Sequence of chain 1.B:
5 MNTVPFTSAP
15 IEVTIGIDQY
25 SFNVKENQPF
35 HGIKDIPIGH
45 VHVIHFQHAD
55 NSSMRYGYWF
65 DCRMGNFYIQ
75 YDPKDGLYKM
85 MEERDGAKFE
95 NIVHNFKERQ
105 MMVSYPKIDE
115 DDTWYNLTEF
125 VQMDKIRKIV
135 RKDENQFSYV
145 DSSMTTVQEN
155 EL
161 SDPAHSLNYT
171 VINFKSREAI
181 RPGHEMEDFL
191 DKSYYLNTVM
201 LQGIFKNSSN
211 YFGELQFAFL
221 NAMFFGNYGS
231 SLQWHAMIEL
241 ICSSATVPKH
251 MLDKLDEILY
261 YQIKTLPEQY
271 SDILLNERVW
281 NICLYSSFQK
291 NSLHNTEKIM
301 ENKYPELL

A protein and the small-molecule ligand that binds it are described below.
Small molecule (SMILES): O=C(NCCn1ccnc1)c1cccc(F)c1

Binding-site contacts:
Ligand atom N contacts residue TYR228 of chain 1.B at 3.4 Å.
Ligand atom C4 contacts residue GLY226 of chain 1.B at 4.5 Å.
Ligand atom F contacts residue ILE273 of chain 1.B at 4.5 Å.
Ligand atom C5 contacts residue TYR228 of chain 1.B at 3.6 Å (hydrophobic).
Ligand atom C7 contacts residue PGR1 of chain 1.G at 4.0 Å.
Ligand atom C6 contacts residue PGR1 of chain 1.G at 4.1 Å.
Ligand atom C7 contacts residue TYR228 of chain 1.B at 4.2 Å (hydrophobic).
Ligand atom F contacts residue PGR1 of chain 1.G at 4.1 Å.
Ligand atom C3 contacts residue SER231 of chain 1.B at 4.4 Å.
Ligand atom C2 contacts residue ILE273 of chain 1.B at 4.0 Å (hydrophobic).
Ligand atom F contacts residue TYR228 of chain 1.B at 3.9 Å.
Ligand atom C5 contacts residue ASN227 of chain 1.B at 4.2 Å.
Ligand atom C4 contacts residue ILE273 of chain 1.B at 4.1 Å (hydrophobic).
Ligand atom C contacts residue GLY226 of chain 1.B at 4.1 Å.
Ligand atom O contacts residue PGR1 of chain 1.G at 4.1 Å.
Ligand atom C4 contacts residue PGR1 of chain 1.G at 4.4 Å.
Ligand atom C3 contacts residue TYR228 of chain 1.B at 3.8 Å (hydrophobic).
Ligand atom C2 contacts residue TYR228 of chain 1.B at 3.7 Å (hydrophobic).
Ligand atom F contacts residue GLY226 of chain 1.B at 4.3 Å.
Ligand atom F contacts residue LEU274 of chain 1.B at 3.6 Å.
Ligand atom C6 contacts residue ILE273 of chain 1.B at 3.7 Å (hydrophobic).
Ligand atom C3 contacts residue PGR1 of chain 1.G at 3.6 Å.
Ligand atom C5 contacts residue GLY226 of chain 1.B at 3.4 Å.
Ligand atom C1 contacts residue TYR228 of chain 1.B at 3.8 Å (hydrophobic).
Ligand atom N contacts residue PGR1 of chain 1.G at 4.1 Å.
Ligand atom C4 contacts residue SER231 of chain 1.B at 4.2 Å.
Ligand atom C6 contacts residue TYR228 of chain 1.B at 4.2 Å (hydrophobic).
Ligand atom C4 contacts residue TYR228 of chain 1.B at 3.9 Å (hydrophobic).
Ligand atom C3 contacts residue ILE273 of chain 1.B at 3.4 Å (hydrophobic).
Ligand atom C4 contacts residue LEU274 of chain 1.B at 4.3 Å (hydrophobic).
Ligand atom F contacts residue ASN227 of chain 1.B at 3.8 Å.
Ligand atom F contacts residue SER231 of chain 1.B at 3.3 Å.
Ligand atom O contacts residue ILE273 of chain 1.B at 3.0 Å (h-bond).
Ligand atom C contacts residue TYR228 of chain 1.B at 4.0 Å (hydrophobic).